Binding-site contacts:
Ligand atom C10 contacts residue PHE91 of chain 1.A at 3.7 Å (hydrophobic).
Ligand atom C12 contacts residue PRO121 of chain 1.A at 4.2 Å (hydrophobic).
Ligand atom C1 contacts residue ALA145 of chain 1.A at 4.1 Å (hydrophobic).
Ligand atom C8 contacts residue HIS157 of chain 1.A at 4.2 Å.
Ligand atom C2 contacts residue TYR88 of chain 1.A at 3.7 Å (hydrophobic).
Ligand atom C8 contacts residue GLU146 of chain 1.A at 3.6 Å.
Ligand atom C1 contacts residue TRP96 of chain 1.A at 3.7 Å (hydrophobic).
Ligand atom C3 contacts residue ALA145 of chain 1.A at 4.1 Å (hydrophobic).
Ligand atom C10 contacts residue GLU146 of chain 1.A at 4.2 Å.
Ligand atom C1 contacts residue ARG49 of chain 1.A at 3.9 Å.
Ligand atom F1 contacts residue PRO121 of chain 1.A at 3.5 Å.
Ligand atom C3 contacts residue PHE91 of chain 1.A at 3.8 Å (hydrophobic).
Ligand atom C7 contacts residue TYR88 of chain 1.A at 3.7 Å (hydrophobic).
Ligand atom C11 contacts residue PHE91 of chain 1.A at 3.6 Å (hydrophobic).
Ligand atom C13 contacts residue HIS157 of chain 1.A at 4.1 Å.
Ligand atom C1 contacts residue TYR88 of chain 1.A at 3.9 Å (hydrophobic).
Ligand atom C13 contacts residue TYR88 of chain 1.A at 4.2 Å (hydrophobic).
Ligand atom C10 contacts residue HIS157 of chain 1.A at 3.7 Å.
Ligand atom C11 contacts residue HIS157 of chain 1.A at 4.0 Å.
Ligand atom C1 contacts residue LEU92 of chain 1.A at 3.5 Å (hydrophobic).
Ligand atom C13 contacts residue LYS61 of chain 1.A at 4.2 Å.
Ligand atom F1 contacts residue PHE91 of chain 1.A at 4.0 Å.
Ligand atom F1 contacts residue LYS61 of chain 1.A at 4.0 Å.
Ligand atom C5 contacts residue PHE91 of chain 1.A at 4.3 Å (hydrophobic).
Ligand atom C3 contacts residue TRP96 of chain 1.A at 4.0 Å (hydrophobic).
Ligand atom C14 contacts residue HIS157 of chain 1.A at 3.9 Å.
Ligand atom C4 contacts residue TRP96 of chain 1.A at 3.9 Å (hydrophobic).
Ligand atom C12 contacts residue HIS157 of chain 1.A at 4.1 Å.
Ligand atom C9 contacts residue HIS157 of chain 1.A at 3.8 Å.
Ligand atom C12 contacts residue PHE91 of chain 1.A at 4.0 Å (hydrophobic).
Ligand atom C11 contacts residue PRO121 of chain 1.A at 4.0 Å (hydrophobic).
Ligand atom C4 contacts residue GLU146 of chain 1.A at 3.9 Å.
Ligand atom N1 contacts residue GLU146 of chain 1.A at 3.0 Å (salt-bridge).
Ligand atom C10 contacts residue ARG219 of chain 1.A at 4.1 Å.
Ligand atom O1 contacts residue LEU92 of chain 1.A at 3.5 Å.
Ligand atom C4 contacts residue PHE91 of chain 1.A at 3.7 Å (hydrophobic).
Ligand atom C2 contacts residue LEU92 of chain 1.A at 4.1 Å (hydrophobic).
Ligand atom C2 contacts residue ALA145 of chain 1.A at 4.2 Å (hydrophobic).
Ligand atom C5 contacts residue GLU146 of chain 1.A at 4.0 Å.
Ligand atom O1 contacts residue TYR88 of chain 1.A at 3.0 Å (h-bond).

The protein below binds the small molecule below.
Small molecule (SMILES): COc1ccc(NCc2ccc(F)cc2)cc1

Sequence of chain 1.A:
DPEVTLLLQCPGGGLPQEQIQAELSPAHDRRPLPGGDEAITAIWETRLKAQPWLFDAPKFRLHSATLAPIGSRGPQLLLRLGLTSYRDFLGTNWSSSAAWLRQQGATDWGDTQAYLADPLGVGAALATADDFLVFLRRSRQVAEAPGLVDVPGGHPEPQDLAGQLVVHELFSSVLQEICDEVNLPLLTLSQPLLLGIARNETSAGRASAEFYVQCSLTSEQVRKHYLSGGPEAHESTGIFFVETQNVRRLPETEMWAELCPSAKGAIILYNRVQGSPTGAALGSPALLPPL